Sequence of chain 5.A:
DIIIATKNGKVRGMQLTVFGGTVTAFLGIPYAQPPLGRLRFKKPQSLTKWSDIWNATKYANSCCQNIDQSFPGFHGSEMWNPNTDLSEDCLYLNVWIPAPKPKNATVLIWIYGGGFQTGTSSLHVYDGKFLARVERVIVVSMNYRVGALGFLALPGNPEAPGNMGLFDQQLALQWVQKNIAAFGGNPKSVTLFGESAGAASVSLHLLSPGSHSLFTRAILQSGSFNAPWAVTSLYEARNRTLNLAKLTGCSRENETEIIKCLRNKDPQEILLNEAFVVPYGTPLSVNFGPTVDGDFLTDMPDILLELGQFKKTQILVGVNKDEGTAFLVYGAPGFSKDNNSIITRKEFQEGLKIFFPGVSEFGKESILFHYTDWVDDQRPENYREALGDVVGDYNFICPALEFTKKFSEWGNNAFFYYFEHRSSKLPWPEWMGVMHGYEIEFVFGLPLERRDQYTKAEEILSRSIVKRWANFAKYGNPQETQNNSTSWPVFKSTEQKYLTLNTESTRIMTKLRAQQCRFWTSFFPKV

This protein binds this small molecule.
Small molecule (SMILES): CC(=O)N[C@H]1[C@H](O[C@H]2[C@H](O)[C@@H](NC(C)=O)CO[C@@H]2CO[C@H]2O[C@@H](C)[C@@H](O)[C@@H](O)[C@@H]2O)O[C@H](CO)[C@@H](O)[C@@H]1O

Binding-site contacts:
Ligand atom O4 contacts residue GLY336 of chain 5.A at 3.9 Å.
Ligand atom C1 contacts residue SER338 of chain 5.A at 3.9 Å.
Ligand atom C6 contacts residue SER338 of chain 5.A at 4.2 Å.
Ligand atom O5 contacts residue SER338 of chain 5.A at 4.2 Å.
Ligand atom C7 contacts residue ASN342 of chain 5.A at 4.4 Å.
Ligand atom C3 contacts residue ASN341 of chain 5.A at 3.8 Å.
Ligand atom C6 contacts residue ASN341 of chain 5.A at 4.1 Å.
Ligand atom C7 contacts residue ASN341 of chain 5.A at 3.5 Å.
Ligand atom C6 contacts residue ASP340 of chain 5.A at 4.3 Å.
Ligand atom C5 contacts residue GLY336 of chain 5.A at 4.2 Å.
Ligand atom C1 contacts residue GLY336 of chain 5.A at 4.3 Å.
Ligand atom O7 contacts residue PRO335 of chain 5.A at 4.2 Å.
Ligand atom C7 contacts residue GLY336 of chain 5.A at 4.5 Å.
Ligand atom C4 contacts residue ASN341 of chain 5.A at 4.2 Å.
Ligand atom O7 contacts residue ASN341 of chain 5.A at 4.3 Å.
Ligand atom O5 contacts residue ASN341 of chain 5.A at 2.2 Å (h-bond).
Ligand atom O5 contacts residue SER338 of chain 5.A at 3.4 Å.
Ligand atom N2 contacts residue ASN341 of chain 5.A at 3.1 Å (h-bond).
Ligand atom O7 contacts residue GLY336 of chain 5.A at 3.4 Å (h-bond).
Ligand atom C5 contacts residue SER338 of chain 5.A at 3.8 Å.
Ligand atom C6 contacts residue ASN341 of chain 5.A at 4.5 Å.
Ligand atom C6 contacts residue SER338 of chain 5.A at 3.6 Å.
Ligand atom C8 contacts residue ASN341 of chain 5.A at 3.3 Å.
Ligand atom C2 contacts residue ASN341 of chain 5.A at 2.6 Å.
Ligand atom C3 contacts residue GLY336 of chain 5.A at 4.1 Å.
Ligand atom C1 contacts residue ASN341 of chain 5.A at 1.4 Å.
Ligand atom O7 contacts residue ASN342 of chain 5.A at 3.6 Å (h-bond).
Ligand atom N2 contacts residue GLY336 of chain 5.A at 4.5 Å.
Ligand atom C6 contacts residue PHE337 of chain 5.A at 4.2 Å (hydrophobic).
Ligand atom C5 contacts residue ASN341 of chain 5.A at 3.5 Å.
Ligand atom C5 contacts residue ASN341 of chain 5.A at 4.3 Å.